Binding-site contacts:
Ligand atom C8 contacts residue ILE222 of chain 1.A at 3.8 Å (hydrophobic).
Ligand atom C12 contacts residue PHE219 of chain 1.A at 3.5 Å (hydrophobic).
Ligand atom C16 contacts residue TYR276 of chain 1.A at 3.7 Å (hydrophobic).
Ligand atom C23 contacts residue SER220 of chain 1.A at 3.8 Å.
Ligand atom C23 contacts residue GLU56 of chain 1.A at 3.6 Å.
Ligand atom C7 contacts residue GLU223 of chain 1.A at 3.5 Å.
Ligand atom C10 contacts residue PHE219 of chain 1.A at 3.7 Å (hydrophobic).
Ligand atom C3 contacts residue PHE283 of chain 1.A at 3.3 Å (hydrophobic).
Ligand atom C9 contacts residue SER220 of chain 1.A at 3.9 Å.
Ligand atom C1 contacts residue ILE226 of chain 1.A at 3.8 Å (hydrophobic).
Ligand atom C11 contacts residue SER220 of chain 1.A at 3.6 Å.
Ligand atom C8 contacts residue PHE324 of chain 1.A at 3.6 Å (hydrophobic).
Ligand atom O14 contacts residue SER218 of chain 1.A at 3.0 Å (h-bond).
Ligand atom O14 contacts residue ARG216 of chain 1.A at 3.1 Å (salt-bridge).
Ligand atom CL5 contacts residue TYR276 of chain 1.A at 3.9 Å.
Ligand atom C20 contacts residue SER220 of chain 1.A at 3.7 Å.
Ligand atom C24 contacts residue GLU56 of chain 1.A at 3.5 Å.
Ligand atom C1 contacts residue PHE283 of chain 1.A at 3.7 Å (hydrophobic).
Ligand atom C27 contacts residue ASP67 of chain 1.A at 3.5 Å.
Ligand atom C11 contacts residue TYR276 of chain 1.A at 3.5 Å (hydrophobic).
Ligand atom C12 contacts residue SER218 of chain 1.A at 3.7 Å.
Ligand atom C7 contacts residue PHE324 of chain 1.A at 3.6 Å (hydrophobic).
Ligand atom C26 contacts residue ASP67 of chain 1.A at 3.3 Å.
Ligand atom C7 contacts residue PHE219 of chain 1.A at 3.3 Å (hydrophobic).
Ligand atom C10 contacts residue SER220 of chain 1.A at 3.7 Å.
Ligand atom C12 contacts residue SER220 of chain 1.A at 3.8 Å.
Ligand atom C15 contacts residue TYR276 of chain 1.A at 3.6 Å (hydrophobic).
Ligand atom C2 contacts residue PHE324 of chain 1.A at 3.7 Å (hydrophobic).
Ligand atom C10 contacts residue TYR276 of chain 1.A at 3.8 Å (hydrophobic).
Ligand atom C8 contacts residue GLU223 of chain 1.A at 3.4 Å.
Ligand atom C25 contacts residue MET69 of chain 1.A at 3.7 Å (hydrophobic).
Ligand atom C26 contacts residue MET69 of chain 1.A at 3.7 Å (hydrophobic).
Ligand atom O13 contacts residue PHE219 of chain 1.A at 2.9 Å (h-bond).
Ligand atom CL5 contacts residue THR280 of chain 1.A at 3.3 Å.
Ligand atom C2 contacts residue PHE283 of chain 1.A at 3.8 Å (hydrophobic).
Ligand atom C16 contacts residue SER220 of chain 1.A at 3.7 Å.
Ligand atom C24 contacts residue SER220 of chain 1.A at 3.8 Å.
Ligand atom C15 contacts residue SER220 of chain 1.A at 3.5 Å.
Ligand atom C6 contacts residue PHE324 of chain 1.A at 3.9 Å (hydrophobic).
Ligand atom O13 contacts residue SER218 of chain 1.A at 3.6 Å.

Sequence of chain 1.A:
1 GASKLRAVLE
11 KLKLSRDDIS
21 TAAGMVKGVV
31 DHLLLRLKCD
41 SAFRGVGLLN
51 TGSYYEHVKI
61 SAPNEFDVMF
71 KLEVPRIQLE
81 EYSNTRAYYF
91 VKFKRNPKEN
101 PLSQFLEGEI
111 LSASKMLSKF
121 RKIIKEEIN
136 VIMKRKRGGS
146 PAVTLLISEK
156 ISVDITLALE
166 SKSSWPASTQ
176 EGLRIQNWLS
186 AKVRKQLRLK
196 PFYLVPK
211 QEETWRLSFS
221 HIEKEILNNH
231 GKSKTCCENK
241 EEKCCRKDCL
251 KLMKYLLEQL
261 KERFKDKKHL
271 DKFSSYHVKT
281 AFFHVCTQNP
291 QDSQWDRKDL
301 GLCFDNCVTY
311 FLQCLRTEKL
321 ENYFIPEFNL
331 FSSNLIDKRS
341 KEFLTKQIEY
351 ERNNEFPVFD

A small-molecule ligand and the protein it binds are described below.
Small molecule (SMILES): Cc1ccc(-c2cc(C(=O)O)c3cn(Cc4ccccc4)nc3c2)c(Cl)c1